The small molecule below binds the protein below.
Small molecule (SMILES): C=CC(=O)Nc1cc(Nc2cc(-c3cccc(NC(=O)c4ccc(C(C)(C)C)cc4)c3C)cn(C)c2=O)ccc1C(=O)N1CCOCC1

Sequence of chain 1.A:
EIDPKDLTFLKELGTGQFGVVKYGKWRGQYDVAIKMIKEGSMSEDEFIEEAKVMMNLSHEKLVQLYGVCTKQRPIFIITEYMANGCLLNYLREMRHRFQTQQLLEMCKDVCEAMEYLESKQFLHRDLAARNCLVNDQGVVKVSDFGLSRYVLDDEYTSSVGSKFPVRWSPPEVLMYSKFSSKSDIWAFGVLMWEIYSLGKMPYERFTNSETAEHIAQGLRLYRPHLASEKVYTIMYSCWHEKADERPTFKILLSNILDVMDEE

Binding-site contacts:
Ligand atom CAB contacts residue LEU144 of chain 1.A at 3.6 Å (hydrophobic).
Ligand atom CBK contacts residue CYS97 of chain 1.A at 3.5 Å (hydrophobic).
Ligand atom CAZ contacts residue ALA94 of chain 1.A at 3.4 Å (hydrophobic).
Ligand atom CAS contacts residue PHE29 of chain 1.A at 3.6 Å (hydrophobic).
Ligand atom CBL contacts residue LYS46 of chain 1.A at 3.4 Å.
Ligand atom CAB contacts residue ALA44 of chain 1.A at 3.5 Å (hydrophobic).
Ligand atom CBO contacts residue GLY96 of chain 1.A at 3.7 Å.
Ligand atom CBB contacts residue CYS97 of chain 1.A at 2.8 Å (hydrophobic).
Ligand atom CAT contacts residue ASN142 of chain 1.A at 3.3 Å.
Ligand atom CAN contacts residue VAL32 of chain 1.A at 3.7 Å (hydrophobic).
Ligand atom CAE contacts residue TYR167 of chain 1.A at 3.8 Å (hydrophobic).
Ligand atom OAK contacts residue MET93 of chain 1.A at 2.8 Å (h-bond).
Ligand atom CAB contacts residue GLU91 of chain 1.A at 3.3 Å.
Ligand atom CAQ contacts residue ASP155 of chain 1.A at 3.2 Å.
Ligand atom CAM contacts residue LEU24 of chain 1.A at 3.5 Å (hydrophobic).
Ligand atom CAA contacts residue ASP155 of chain 1.A at 3.5 Å.
Ligand atom CBP contacts residue ASP155 of chain 1.A at 3.3 Å.
Ligand atom CBL contacts residue ASP155 of chain 1.A at 3.6 Å.
Ligand atom NBH contacts residue MET93 of chain 1.A at 3.1 Å (h-bond).
Ligand atom CBA contacts residue CYS97 of chain 1.A at 1.8 Å (hydrophobic).
Ligand atom CAQ contacts residue ASN142 of chain 1.A at 3.7 Å.
Ligand atom CAC contacts residue LEU158 of chain 1.A at 3.7 Å (hydrophobic).
Ligand atom NCA contacts residue ALA44 of chain 1.A at 3.6 Å.
Ligand atom CAR contacts residue LEU24 of chain 1.A at 3.5 Å (hydrophobic).
Ligand atom OAK contacts residue TYR92 of chain 1.A at 3.6 Å.
Ligand atom CBS contacts residue GLY96 of chain 1.A at 3.5 Å.
Ligand atom CAR contacts residue VAL32 of chain 1.A at 3.7 Å (hydrophobic).
Ligand atom OAH contacts residue CYS97 of chain 1.A at 3.6 Å.
Ligand atom CAT contacts residue ASP155 of chain 1.A at 3.7 Å.
Ligand atom CAO contacts residue TYR92 of chain 1.A at 3.6 Å (hydrophobic).
Ligand atom NCA contacts residue LEU144 of chain 1.A at 3.4 Å.
Ligand atom CAO contacts residue MET93 of chain 1.A at 3.2 Å (hydrophobic).
Ligand atom CBD contacts residue ALA94 of chain 1.A at 3.4 Å (hydrophobic).
Ligand atom CBO contacts residue MET93 of chain 1.A at 3.4 Å (hydrophobic).
Ligand atom CAV contacts residue GLY96 of chain 1.A at 3.5 Å.
Ligand atom CBX contacts residue LEU144 of chain 1.A at 3.5 Å (hydrophobic).
Ligand atom CAM contacts residue VAL32 of chain 1.A at 3.5 Å (hydrophobic).
Ligand atom OAI contacts residue LYS46 of chain 1.A at 2.6 Å (salt-bridge).
Ligand atom CAB contacts residue THR90 of chain 1.A at 3.4 Å.
Ligand atom OAH contacts residue GLY96 of chain 1.A at 3.6 Å.